Sequence of chain 7.C:
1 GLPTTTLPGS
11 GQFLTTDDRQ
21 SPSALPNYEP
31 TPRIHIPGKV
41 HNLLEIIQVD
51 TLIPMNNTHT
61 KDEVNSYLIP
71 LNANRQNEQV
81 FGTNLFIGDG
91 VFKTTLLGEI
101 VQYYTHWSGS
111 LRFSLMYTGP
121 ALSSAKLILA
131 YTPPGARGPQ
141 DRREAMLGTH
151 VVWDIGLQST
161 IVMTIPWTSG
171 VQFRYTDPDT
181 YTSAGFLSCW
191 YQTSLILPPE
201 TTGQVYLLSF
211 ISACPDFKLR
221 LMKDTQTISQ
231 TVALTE

Sequence of chain 6.A:
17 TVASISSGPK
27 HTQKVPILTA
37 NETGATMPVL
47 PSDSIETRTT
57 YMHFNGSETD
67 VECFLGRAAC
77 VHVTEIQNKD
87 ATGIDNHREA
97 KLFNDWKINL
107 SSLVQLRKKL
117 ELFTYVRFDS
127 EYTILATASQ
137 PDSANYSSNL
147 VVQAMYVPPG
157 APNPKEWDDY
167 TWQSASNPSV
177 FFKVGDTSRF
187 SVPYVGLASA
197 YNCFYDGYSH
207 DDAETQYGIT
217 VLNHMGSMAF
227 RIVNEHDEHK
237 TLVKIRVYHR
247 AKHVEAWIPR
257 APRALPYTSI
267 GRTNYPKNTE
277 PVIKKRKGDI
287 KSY

The small molecule below binds the protein below.
Small molecule (SMILES): Cc1cc(CCCCCCCOc2ccc(C3=N[C@@H](C)CO3)cc2Cl)on1

Binding-site contacts:
Ligand atom C3B contacts residue LEU106 of chain 6.A at 3.8 Å (hydrophobic).
Ligand atom C4A contacts residue ASN198 of chain 6.A at 3.9 Å.
Ligand atom O1 contacts residue ALA24 of chain 6.C at 3.4 Å.
Ligand atom C3C contacts residue VAL188 of chain 6.A at 3.3 Å (hydrophobic).
Ligand atom C31 contacts residue SER175 of chain 6.A at 3.5 Å.
Ligand atom O1B contacts residue MET221 of chain 6.A at 3.8 Å.
Ligand atom C5A contacts residue VAL122 of chain 6.A at 3.9 Å (hydrophobic).
Ligand atom CL1 contacts residue ILE104 of chain 6.A at 3.6 Å.
Ligand atom C1C contacts residue TYR152 of chain 6.A at 3.9 Å (hydrophobic).
Ligand atom CM1 contacts residue CYS199 of chain 6.A at 3.8 Å (hydrophobic).
Ligand atom CL1 contacts residue ASN105 of chain 6.A at 3.3 Å.
Ligand atom C31 contacts residue ALA150 of chain 6.A at 3.5 Å (hydrophobic).
Ligand atom C4B contacts residue LEU106 of chain 6.A at 3.7 Å (hydrophobic).
Ligand atom C3 contacts residue PRO174 of chain 6.A at 3.7 Å (hydrophobic).
Ligand atom C5 contacts residue TYR152 of chain 6.A at 3.6 Å (hydrophobic).
Ligand atom CL1 contacts residue MET221 of chain 6.A at 3.8 Å.
Ligand atom C5 contacts residue PHE186 of chain 6.A at 3.7 Å (hydrophobic).
Ligand atom C3C contacts residue TYR128 of chain 6.A at 3.6 Å (hydrophobic).
Ligand atom C3B contacts residue TYR197 of chain 6.A at 3.3 Å (hydrophobic).
Ligand atom C31 contacts residue PRO174 of chain 6.A at 3.3 Å (hydrophobic).
Ligand atom C2B contacts residue TYR197 of chain 6.A at 3.3 Å (hydrophobic).
Ligand atom O1 contacts residue VAL188 of chain 6.A at 3.8 Å.
Ligand atom N2 contacts residue ALA24 of chain 6.C at 3.1 Å.
Ligand atom C4 contacts residue PHE186 of chain 6.A at 3.7 Å (hydrophobic).
Ligand atom C4C contacts residue TYR152 of chain 6.A at 3.9 Å (hydrophobic).
Ligand atom C3 contacts residue PHE186 of chain 6.A at 3.9 Å (hydrophobic).
Ligand atom C5C contacts residue ILE104 of chain 6.A at 4.0 Å (hydrophobic).
Ligand atom O1 contacts residue PHE186 of chain 6.A at 3.8 Å.
Ligand atom C31 contacts residue VAL176 of chain 6.A at 3.3 Å (hydrophobic).
Ligand atom C5A contacts residue CYS199 of chain 6.A at 3.9 Å (hydrophobic).
Ligand atom C5C contacts residue TYR128 of chain 6.A at 3.7 Å (hydrophobic).
Ligand atom O1 contacts residue TYR152 of chain 6.A at 3.9 Å.
Ligand atom C4 contacts residue TYR152 of chain 6.A at 3.7 Å (hydrophobic).
Ligand atom N2 contacts residue PHE186 of chain 6.A at 4.0 Å.
Ligand atom C7C contacts residue TYR128 of chain 6.A at 3.5 Å (hydrophobic).
Ligand atom N2 contacts residue PRO174 of chain 6.A at 3.7 Å.
Ligand atom O1A contacts residue VAL122 of chain 6.A at 4.0 Å.
Ligand atom C6C contacts residue VAL191 of chain 6.A at 3.3 Å (hydrophobic).
Ligand atom C2C contacts residue VAL188 of chain 6.A at 2.8 Å (hydrophobic).
Ligand atom N3A contacts residue ASN219 of chain 6.A at 3.4 Å (h-bond).

Sequence of chain 6.C:
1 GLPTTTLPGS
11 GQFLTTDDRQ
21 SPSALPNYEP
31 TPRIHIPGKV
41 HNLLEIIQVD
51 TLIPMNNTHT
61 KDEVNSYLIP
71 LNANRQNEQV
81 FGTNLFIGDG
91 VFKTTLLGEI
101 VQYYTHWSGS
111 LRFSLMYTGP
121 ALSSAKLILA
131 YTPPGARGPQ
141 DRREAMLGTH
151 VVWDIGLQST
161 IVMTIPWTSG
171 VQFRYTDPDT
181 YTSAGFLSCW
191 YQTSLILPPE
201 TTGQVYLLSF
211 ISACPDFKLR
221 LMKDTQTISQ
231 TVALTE